Sequence of chain 1.B:
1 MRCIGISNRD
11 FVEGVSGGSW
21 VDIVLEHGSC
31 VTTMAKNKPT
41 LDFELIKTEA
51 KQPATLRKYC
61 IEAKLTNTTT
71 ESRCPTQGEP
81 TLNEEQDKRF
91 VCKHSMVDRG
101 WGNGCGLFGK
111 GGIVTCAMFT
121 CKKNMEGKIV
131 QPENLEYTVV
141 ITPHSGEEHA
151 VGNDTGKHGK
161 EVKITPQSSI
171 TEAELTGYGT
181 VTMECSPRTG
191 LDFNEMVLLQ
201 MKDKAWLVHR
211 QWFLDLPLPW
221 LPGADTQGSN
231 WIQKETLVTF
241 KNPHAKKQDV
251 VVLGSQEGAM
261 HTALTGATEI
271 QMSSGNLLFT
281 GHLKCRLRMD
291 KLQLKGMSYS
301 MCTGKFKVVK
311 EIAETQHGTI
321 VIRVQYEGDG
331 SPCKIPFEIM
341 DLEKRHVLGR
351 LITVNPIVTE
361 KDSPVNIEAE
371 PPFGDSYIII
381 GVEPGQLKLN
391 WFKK

Sequence of chain 1.A:
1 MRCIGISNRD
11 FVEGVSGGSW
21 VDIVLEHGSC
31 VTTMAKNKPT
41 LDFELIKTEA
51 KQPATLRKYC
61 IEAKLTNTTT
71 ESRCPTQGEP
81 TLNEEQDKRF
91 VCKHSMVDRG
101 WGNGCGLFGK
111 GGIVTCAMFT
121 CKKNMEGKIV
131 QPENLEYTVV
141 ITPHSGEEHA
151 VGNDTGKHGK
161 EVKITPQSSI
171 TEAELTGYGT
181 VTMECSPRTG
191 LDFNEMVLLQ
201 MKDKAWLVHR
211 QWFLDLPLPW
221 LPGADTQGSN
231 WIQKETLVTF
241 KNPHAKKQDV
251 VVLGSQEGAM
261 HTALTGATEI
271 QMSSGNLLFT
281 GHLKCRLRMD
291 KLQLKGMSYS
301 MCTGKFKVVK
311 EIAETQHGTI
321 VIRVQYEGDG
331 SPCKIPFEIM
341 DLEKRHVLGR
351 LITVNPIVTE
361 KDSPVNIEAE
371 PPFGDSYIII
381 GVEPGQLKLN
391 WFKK

The small molecule below binds the protein below.
Small molecule (SMILES): CC(=O)N[C@H]1[C@H](O[C@H]2[C@H](O)[C@@H](NC(C)=O)CO[C@@H]2CO[C@H]2O[C@@H](C)[C@@H](O)[C@@H](O)[C@@H]2O)O[C@H](CO)[C@@H](O[C@@H]2O[C@H](CO)[C@@H](O)[C@H](O)[C@@H]2O)[C@@H]1O

Binding-site contacts:
Ligand atom O4 contacts residue HIS158 of chain 1.B at 4.2 Å.
Ligand atom C1 contacts residue HIS158 of chain 1.B at 4.3 Å.
Ligand atom O7 contacts residue HIS149 of chain 1.B at 3.1 Å (h-bond).
Ligand atom O5 contacts residue HIS149 of chain 1.B at 4.3 Å.
Ligand atom O5 contacts residue ASN153 of chain 1.B at 2.4 Å (h-bond).
Ligand atom C8 contacts residue GLY102 of chain 1.A at 3.9 Å.
Ligand atom C2 contacts residue HIS149 of chain 1.B at 3.9 Å.
Ligand atom C6 contacts residue HIS149 of chain 1.B at 3.4 Å.
Ligand atom C2 contacts residue LYS157 of chain 1.B at 4.2 Å.
Ligand atom C5 contacts residue HIS149 of chain 1.B at 4.4 Å.
Ligand atom O6 contacts residue LYS157 of chain 1.B at 4.5 Å.
Ligand atom C3 contacts residue ASN153 of chain 1.B at 3.8 Å.
Ligand atom C1 contacts residue ASN153 of chain 1.B at 1.5 Å.
Ligand atom C2 contacts residue ASN153 of chain 1.B at 2.4 Å.
Ligand atom C2 contacts residue HIS158 of chain 1.B at 3.8 Å.
Ligand atom C4 contacts residue GLU147 of chain 1.B at 4.2 Å.
Ligand atom C4 contacts residue ASN153 of chain 1.B at 4.2 Å.
Ligand atom C5 contacts residue ASN153 of chain 1.B at 3.7 Å.
Ligand atom O5 contacts residue HIS158 of chain 1.B at 3.5 Å.
Ligand atom C7 contacts residue ASN153 of chain 1.B at 3.6 Å.
Ligand atom C1 contacts residue THR155 of chain 1.B at 4.1 Å.
Ligand atom O7 contacts residue ASN153 of chain 1.B at 3.6 Å.
Ligand atom C1 contacts residue HIS149 of chain 1.B at 4.0 Å.
Ligand atom O3 contacts residue HIS149 of chain 1.B at 4.2 Å.
Ligand atom N2 contacts residue HIS149 of chain 1.B at 4.2 Å.
Ligand atom C7 contacts residue HIS149 of chain 1.B at 4.0 Å.
Ligand atom N2 contacts residue ASN153 of chain 1.B at 2.9 Å (h-bond).
Ligand atom O5 contacts residue HIS149 of chain 1.B at 4.3 Å.
Ligand atom O2 contacts residue LYS157 of chain 1.B at 2.9 Å (salt-bridge).
Ligand atom C1 contacts residue HIS158 of chain 1.B at 4.1 Å.
Ligand atom C6 contacts residue HIS149 of chain 1.B at 4.2 Å.
Ligand atom O6 contacts residue HIS158 of chain 1.B at 3.7 Å.
Ligand atom O4 contacts residue HIS149 of chain 1.B at 4.3 Å.
Ligand atom O4 contacts residue GLU147 of chain 1.B at 2.9 Å (salt-bridge).
Ligand atom C5 contacts residue HIS149 of chain 1.B at 4.4 Å.
Ligand atom O2 contacts residue HIS158 of chain 1.B at 4.0 Å.